Sequence of chain 1.C:
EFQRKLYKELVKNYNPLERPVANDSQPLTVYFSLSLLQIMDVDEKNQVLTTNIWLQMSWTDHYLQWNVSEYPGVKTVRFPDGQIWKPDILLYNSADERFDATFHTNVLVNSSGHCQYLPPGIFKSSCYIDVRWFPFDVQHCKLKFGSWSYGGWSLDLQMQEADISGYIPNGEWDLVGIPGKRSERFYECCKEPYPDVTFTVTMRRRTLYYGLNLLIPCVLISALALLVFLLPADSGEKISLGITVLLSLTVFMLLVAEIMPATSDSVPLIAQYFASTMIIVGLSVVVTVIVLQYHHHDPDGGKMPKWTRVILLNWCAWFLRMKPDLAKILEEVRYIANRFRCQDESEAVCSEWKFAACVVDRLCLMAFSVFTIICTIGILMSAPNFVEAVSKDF

Sequence of chain 1.B:
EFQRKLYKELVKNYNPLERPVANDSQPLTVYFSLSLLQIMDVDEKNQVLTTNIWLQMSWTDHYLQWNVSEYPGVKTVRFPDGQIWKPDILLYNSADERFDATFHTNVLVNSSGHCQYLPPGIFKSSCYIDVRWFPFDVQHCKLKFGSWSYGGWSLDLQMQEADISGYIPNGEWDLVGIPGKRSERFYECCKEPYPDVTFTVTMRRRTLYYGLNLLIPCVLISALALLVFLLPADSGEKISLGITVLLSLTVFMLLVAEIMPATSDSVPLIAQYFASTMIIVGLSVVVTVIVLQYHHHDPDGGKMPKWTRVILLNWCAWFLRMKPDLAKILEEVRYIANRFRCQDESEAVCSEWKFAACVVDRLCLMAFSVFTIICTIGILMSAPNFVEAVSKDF

Binding-site contacts:
Ligand atom C8 contacts residue CYS189 of chain 1.B at 4.0 Å (hydrophobic).
Ligand atom C5 contacts residue TYR92 of chain 1.B at 3.9 Å (hydrophobic).
Ligand atom C3 contacts residue TYR187 of chain 1.B at 3.9 Å (hydrophobic).
Ligand atom C2 contacts residue TYR194 of chain 1.B at 3.9 Å (hydrophobic).
Ligand atom C5 contacts residue TRP54 of chain 1.C at 3.5 Å (hydrophobic).
Ligand atom N1 contacts residue SER147 of chain 1.B at 4.0 Å.
Ligand atom C3 contacts residue TYR92 of chain 1.B at 3.5 Å (hydrophobic).
Ligand atom C6 contacts residue TYR92 of chain 1.B at 4.0 Å (hydrophobic).
Ligand atom C1 contacts residue CYS189 of chain 1.B at 4.0 Å (hydrophobic).
Ligand atom C3 contacts residue TRP148 of chain 1.B at 4.1 Å (hydrophobic).
Ligand atom C10 contacts residue TRP148 of chain 1.B at 4.0 Å (hydrophobic).
Ligand atom C9 contacts residue CYS190 of chain 1.B at 4.2 Å (hydrophobic).
Ligand atom N1 contacts residue TRP148 of chain 1.B at 2.9 Å (h-bond).
Ligand atom N1 contacts residue TYR194 of chain 1.B at 3.7 Å.
Ligand atom C8 contacts residue TRP148 of chain 1.B at 3.7 Å (hydrophobic).
Ligand atom C7 contacts residue LEU118 of chain 1.C at 4.1 Å (hydrophobic).
Ligand atom N1 contacts residue TYR92 of chain 1.B at 3.0 Å (h-bond).
Ligand atom CL contacts residue GLN116 of chain 1.C at 3.8 Å.
Ligand atom C1 contacts residue LEU118 of chain 1.C at 4.2 Å (hydrophobic).
Ligand atom CL contacts residue ASN106 of chain 1.C at 3.7 Å.
Ligand atom C7 contacts residue TRP148 of chain 1.B at 3.2 Å (hydrophobic).
Ligand atom C4 contacts residue TYR187 of chain 1.B at 3.6 Å (hydrophobic).
Ligand atom C5 contacts residue TRP148 of chain 1.B at 3.9 Å (hydrophobic).
Ligand atom C10 contacts residue LEU118 of chain 1.C at 4.0 Å (hydrophobic).
Ligand atom C3 contacts residue TYR194 of chain 1.B at 3.6 Å (hydrophobic).
Ligand atom C2 contacts residue CYS189 of chain 1.B at 3.5 Å (hydrophobic).
Ligand atom N2 contacts residue LEU118 of chain 1.C at 3.6 Å.
Ligand atom CL contacts residue SER149 of chain 1.B at 4.1 Å.
Ligand atom C6 contacts residue TRP148 of chain 1.B at 3.4 Å (hydrophobic).
Ligand atom C9 contacts residue TYR194 of chain 1.B at 3.5 Å (hydrophobic).
Ligand atom C8 contacts residue CYS190 of chain 1.B at 3.6 Å (hydrophobic).
Ligand atom C4 contacts residue TRP54 of chain 1.C at 3.9 Å (hydrophobic).
Ligand atom C11 contacts residue TRP148 of chain 1.B at 3.2 Å (hydrophobic).
Ligand atom C9 contacts residue TRP148 of chain 1.B at 4.1 Å (hydrophobic).
Ligand atom CL contacts residue LEU108 of chain 1.C at 3.5 Å.
Ligand atom N2 contacts residue TRP148 of chain 1.B at 3.4 Å (h-bond).
Ligand atom C11 contacts residue LEU118 of chain 1.C at 3.6 Å (hydrophobic).
Ligand atom C1 contacts residue TRP148 of chain 1.B at 3.8 Å (hydrophobic).
Ligand atom C8 contacts residue TYR194 of chain 1.B at 3.4 Å (hydrophobic).
Ligand atom C4 contacts residue TYR92 of chain 1.B at 3.6 Å (hydrophobic).

This small molecule binds to this protein.
Small molecule (SMILES): Clc1ccc([C@H]2C[C@@H]3CC[C@H]2N3)cn1